Sequence of chain 2.H:
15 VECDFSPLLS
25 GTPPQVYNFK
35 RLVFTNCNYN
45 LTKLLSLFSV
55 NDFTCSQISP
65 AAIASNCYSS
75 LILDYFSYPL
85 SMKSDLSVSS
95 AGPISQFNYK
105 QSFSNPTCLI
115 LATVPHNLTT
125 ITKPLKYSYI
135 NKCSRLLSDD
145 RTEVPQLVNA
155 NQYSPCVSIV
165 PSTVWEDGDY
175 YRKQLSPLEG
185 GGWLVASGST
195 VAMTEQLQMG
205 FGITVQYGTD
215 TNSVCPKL

The protein below binds the small molecule below.
Small molecule (SMILES): CC(=O)N[C@@H]1[C@@H](O)[C@H](O)[C@@H](CO)O[C@H]1O

Binding-site contacts:
Ligand atom O5 contacts residue ASN44 of chain 2.H at 2.4 Å (h-bond).
Ligand atom C7 contacts residue ASN44 of chain 2.H at 3.1 Å.
Ligand atom C5 contacts residue THR46 of chain 2.H at 3.6 Å.
Ligand atom C4 contacts residue ASN44 of chain 2.H at 4.2 Å.
Ligand atom C8 contacts residue ASN44 of chain 2.H at 4.3 Å.
Ligand atom C8 contacts residue LEU222 of chain 2.H at 3.5 Å (hydrophobic).
Ligand atom C7 contacts residue LYS221 of chain 2.H at 4.0 Å.
Ligand atom C3 contacts residue ASN44 of chain 2.H at 3.8 Å.
Ligand atom C1 contacts residue ASN44 of chain 2.H at 1.4 Å.
Ligand atom C6 contacts residue LYS47 of chain 2.H at 4.3 Å.
Ligand atom C1 contacts residue THR46 of chain 2.H at 4.2 Å.
Ligand atom O7 contacts residue LYS221 of chain 2.H at 3.5 Å.
Ligand atom C8 contacts residue LYS221 of chain 2.H at 3.2 Å.
Ligand atom O7 contacts residue ASN44 of chain 2.H at 2.9 Å (h-bond).
Ligand atom O5 contacts residue LYS47 of chain 2.H at 3.7 Å.
Ligand atom C5 contacts residue ASN44 of chain 2.H at 3.7 Å.
Ligand atom C2 contacts residue ASN44 of chain 2.H at 2.5 Å.
Ligand atom O5 contacts residue THR46 of chain 2.H at 3.7 Å.
Ligand atom N2 contacts residue ASN44 of chain 2.H at 2.9 Å (h-bond).
Ligand atom C6 contacts residue THR46 of chain 2.H at 3.8 Å.